The small molecule below binds the protein below.
Small molecule (SMILES): CC(=O)N[C@H]1[C@H]([C@H](O)[C@H](O)CO)O[C@@](O[C@H](CO)[C@@H](O)[C@@H]2O[C@@H](C(=O)O)C[C@H](O)[C@H]2NC(C)=O)(C(=O)O)C[C@@H]1O

Sequence of chain 17.B:
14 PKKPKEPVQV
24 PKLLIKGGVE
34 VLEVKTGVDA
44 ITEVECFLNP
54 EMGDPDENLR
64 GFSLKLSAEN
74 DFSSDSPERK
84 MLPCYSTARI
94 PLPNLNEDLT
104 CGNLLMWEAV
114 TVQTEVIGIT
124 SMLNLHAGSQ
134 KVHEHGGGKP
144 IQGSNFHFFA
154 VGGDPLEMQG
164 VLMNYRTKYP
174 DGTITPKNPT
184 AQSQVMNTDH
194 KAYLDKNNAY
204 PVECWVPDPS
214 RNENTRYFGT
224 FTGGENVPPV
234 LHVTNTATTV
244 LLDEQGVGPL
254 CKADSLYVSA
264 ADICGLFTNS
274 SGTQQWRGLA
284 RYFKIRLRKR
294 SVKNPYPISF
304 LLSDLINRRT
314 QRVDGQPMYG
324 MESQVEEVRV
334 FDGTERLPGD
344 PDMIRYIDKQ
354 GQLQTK

Sequence of chain 17.C:
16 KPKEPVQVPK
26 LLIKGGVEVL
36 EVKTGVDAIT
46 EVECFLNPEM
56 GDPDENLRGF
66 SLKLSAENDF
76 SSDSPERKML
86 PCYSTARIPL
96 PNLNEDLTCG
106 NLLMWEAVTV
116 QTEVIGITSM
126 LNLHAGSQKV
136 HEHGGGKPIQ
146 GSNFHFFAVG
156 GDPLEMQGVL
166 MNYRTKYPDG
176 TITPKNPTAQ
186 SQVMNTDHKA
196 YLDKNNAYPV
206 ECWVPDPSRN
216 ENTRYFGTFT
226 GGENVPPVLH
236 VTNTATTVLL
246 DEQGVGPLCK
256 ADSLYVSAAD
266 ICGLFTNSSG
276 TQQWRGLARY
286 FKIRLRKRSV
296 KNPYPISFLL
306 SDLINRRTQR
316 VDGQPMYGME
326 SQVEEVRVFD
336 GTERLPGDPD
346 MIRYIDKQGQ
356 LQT

Sequence of chain 17.D:
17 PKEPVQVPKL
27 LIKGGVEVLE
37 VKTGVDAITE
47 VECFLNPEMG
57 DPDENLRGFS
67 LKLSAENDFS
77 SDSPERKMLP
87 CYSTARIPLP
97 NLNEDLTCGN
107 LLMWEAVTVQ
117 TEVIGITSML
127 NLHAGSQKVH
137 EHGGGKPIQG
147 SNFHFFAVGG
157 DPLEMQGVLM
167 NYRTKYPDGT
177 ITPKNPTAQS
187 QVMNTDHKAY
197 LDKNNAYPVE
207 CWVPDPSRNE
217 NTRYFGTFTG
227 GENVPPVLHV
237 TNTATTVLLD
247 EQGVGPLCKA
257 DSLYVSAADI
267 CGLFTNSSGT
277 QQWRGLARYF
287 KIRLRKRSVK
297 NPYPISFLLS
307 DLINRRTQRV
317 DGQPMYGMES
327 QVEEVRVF

Binding-site contacts:
Ligand atom O1A contacts residue LYS68 of chain 17.C at 2.8 Å.
Ligand atom O1A contacts residue THR276 of chain 17.C at 2.3 Å (h-bond).
Ligand atom C1 contacts residue ASN272 of chain 17.C at 4.1 Å.
Ligand atom C1 contacts residue THR276 of chain 17.C at 3.2 Å.
Ligand atom O8 contacts residue ASN272 of chain 17.C at 3.4 Å (h-bond).
Ligand atom C11 contacts residue GLN278 of chain 17.C at 3.5 Å.
Ligand atom C10 contacts residue PHE75 of chain 17.D at 4.1 Å (hydrophobic).
Ligand atom O9 contacts residue LEU67 of chain 17.C at 3.4 Å.
Ligand atom O10 contacts residue PHE75 of chain 17.D at 3.8 Å.
Ligand atom C11 contacts residue PHE65 of chain 17.C at 3.4 Å (hydrophobic).
Ligand atom C9 contacts residue LEU67 of chain 17.C at 4.1 Å (hydrophobic).
Ligand atom C9 contacts residue LYS68 of chain 17.C at 3.8 Å.
Ligand atom O1B contacts residue LYS68 of chain 17.C at 3.9 Å.
Ligand atom O7 contacts residue LEU62 of chain 17.C at 4.0 Å.
Ligand atom C1 contacts residue LYS68 of chain 17.C at 3.6 Å.
Ligand atom O9 contacts residue GLN278 of chain 17.C at 3.9 Å.
Ligand atom C11 contacts residue THR276 of chain 17.C at 3.3 Å.
Ligand atom C5 contacts residue ASN272 of chain 17.C at 4.1 Å.
Ligand atom O8 contacts residue GLN278 of chain 17.C at 3.4 Å (h-bond).
Ligand atom C6 contacts residue LYS68 of chain 17.C at 4.2 Å.
Ligand atom O9 contacts residue LYS68 of chain 17.C at 2.9 Å (salt-bridge).
Ligand atom C6 contacts residue ASN272 of chain 17.C at 3.7 Å.
Ligand atom C11 contacts residue PHE270 of chain 17.C at 3.8 Å (hydrophobic).
Ligand atom C11 contacts residue ASN272 of chain 17.C at 3.6 Å.
Ligand atom C9 contacts residue GLN278 of chain 17.C at 3.1 Å.
Ligand atom C10 contacts residue ASN272 of chain 17.C at 3.9 Å.
Ligand atom C10 contacts residue GLN278 of chain 17.C at 4.0 Å.
Ligand atom C8 contacts residue GLN278 of chain 17.C at 3.6 Å.
Ligand atom C11 contacts residue HIS138 of chain 17.B at 3.1 Å.
Ligand atom C7 contacts residue GLN278 of chain 17.C at 3.8 Å.
Ligand atom O1B contacts residue THR276 of chain 17.C at 3.5 Å (h-bond).
Ligand atom O8 contacts residue LYS68 of chain 17.C at 3.4 Å.
Ligand atom C11 contacts residue PHE75 of chain 17.D at 3.3 Å (hydrophobic).
Ligand atom N5 contacts residue ASN272 of chain 17.C at 3.2 Å (h-bond).
Ligand atom N5 contacts residue GLN278 of chain 17.C at 3.7 Å.
Ligand atom C1 contacts residue SER274 of chain 17.C at 4.1 Å.
Ligand atom O1A contacts residue ASN272 of chain 17.C at 3.6 Å (h-bond).
Ligand atom C11 contacts residue SER274 of chain 17.C at 4.1 Å.
Ligand atom O8 contacts residue THR276 of chain 17.C at 3.6 Å.
Ligand atom O1B contacts residue SER274 of chain 17.C at 2.9 Å (h-bond).